Sequence of chain 1.B:
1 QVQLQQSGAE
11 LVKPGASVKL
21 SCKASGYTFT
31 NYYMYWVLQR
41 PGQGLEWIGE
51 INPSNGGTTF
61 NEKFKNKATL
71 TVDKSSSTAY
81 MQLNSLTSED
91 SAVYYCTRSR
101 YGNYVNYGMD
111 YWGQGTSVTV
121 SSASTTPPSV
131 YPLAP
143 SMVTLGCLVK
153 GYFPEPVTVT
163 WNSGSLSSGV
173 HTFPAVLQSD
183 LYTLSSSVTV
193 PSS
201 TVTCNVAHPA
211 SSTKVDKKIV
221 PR

Binding-site contacts:
Ligand atom CG contacts residue ARG99 of chain 1.C at 3.4 Å.
Ligand atom CA contacts residue TYR98 of chain 1.C at 3.3 Å (hydrophobic).
Ligand atom NE contacts residue GLU50 of chain 1.B at 2.7 Å (salt-bridge).
Ligand atom CB contacts residue TYR33 of chain 1.B at 3.6 Å (hydrophobic).
Ligand atom N contacts residue TYR98 of chain 1.C at 3.0 Å (h-bond).
Ligand atom CZ contacts residue GLU50 of chain 1.B at 3.4 Å.
Ligand atom CG contacts residue TYR100 of chain 1.C at 3.5 Å (hydrophobic).
Ligand atom CB contacts residue TYR101 of chain 1.B at 3.5 Å (hydrophobic).
Ligand atom NE contacts residue TYR100 of chain 1.C at 3.6 Å (h-bond).
Ligand atom O contacts residue TYR101 of chain 1.B at 2.5 Å (h-bond).
Ligand atom N contacts residue SER54 of chain 1.B at 3.1 Å (h-bond).
Ligand atom CA contacts residue TYR101 of chain 1.B at 3.5 Å (hydrophobic).
Ligand atom C contacts residue TYR101 of chain 1.B at 3.5 Å (hydrophobic).
Ligand atom OD2 contacts residue ARG99 of chain 1.C at 3.3 Å.
Ligand atom NH1 contacts residue TYR100 of chain 1.C at 3.4 Å.
Ligand atom C contacts residue TYR101 of chain 1.B at 3.3 Å (hydrophobic).
Ligand atom O contacts residue TYR104 of chain 1.B at 3.4 Å (h-bond).
Ligand atom CZ contacts residue TYR100 of chain 1.C at 3.5 Å (hydrophobic).
Ligand atom O contacts residue TYR33 of chain 1.B at 2.6 Å (h-bond).
Ligand atom N contacts residue TYR104 of chain 1.B at 2.8 Å (h-bond).
Ligand atom CA contacts residue TYR98 of chain 1.C at 3.5 Å (hydrophobic).
Ligand atom O contacts residue ARG99 of chain 1.C at 2.5 Å (salt-bridge).
Ligand atom NH1 contacts residue GLU50 of chain 1.B at 3.3 Å (salt-bridge).
Ligand atom C contacts residue THR30 of chain 1.B at 3.4 Å.
Ligand atom O contacts residue THR30 of chain 1.B at 3.5 Å (h-bond).
Ligand atom CA contacts residue TYR104 of chain 1.B at 3.4 Å (hydrophobic).
Ligand atom CD contacts residue TYR33 of chain 1.B at 3.6 Å (hydrophobic).
Ligand atom N contacts residue TYR101 of chain 1.B at 3.2 Å (h-bond).
Ligand atom C contacts residue TYR98 of chain 1.C at 3.6 Å (hydrophobic).
Ligand atom OD1 contacts residue ARG99 of chain 1.C at 3.2 Å.
Ligand atom CA contacts residue SER54 of chain 1.B at 3.6 Å.
Ligand atom O contacts residue VAL105 of chain 1.B at 3.4 Å.
Ligand atom CG contacts residue TYR38 of chain 1.C at 3.5 Å (hydrophobic).
Ligand atom CD contacts residue TYR31 of chain 1.C at 3.5 Å (hydrophobic).
Ligand atom CG contacts residue TYR33 of chain 1.B at 3.5 Å (hydrophobic).
Ligand atom N contacts residue THR30 of chain 1.B at 3.5 Å (h-bond).
Ligand atom N contacts residue TYR98 of chain 1.C at 3.2 Å (h-bond).
Ligand atom OD2 contacts residue TYR100 of chain 1.C at 3.0 Å (h-bond).
Ligand atom CG contacts residue ASN31 of chain 1.B at 3.4 Å.
Ligand atom C contacts residue TYR104 of chain 1.B at 3.5 Å (hydrophobic).

Sequence of chain 1.C:
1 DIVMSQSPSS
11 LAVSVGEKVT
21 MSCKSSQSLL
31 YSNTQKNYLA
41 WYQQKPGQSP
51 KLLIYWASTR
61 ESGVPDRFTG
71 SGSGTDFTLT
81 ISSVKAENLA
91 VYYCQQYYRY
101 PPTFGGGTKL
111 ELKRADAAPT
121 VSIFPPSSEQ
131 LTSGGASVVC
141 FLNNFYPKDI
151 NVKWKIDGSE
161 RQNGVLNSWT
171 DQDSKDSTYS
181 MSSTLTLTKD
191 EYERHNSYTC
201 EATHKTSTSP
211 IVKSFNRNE

A protein and the small-molecule ligand that binds it are described below.
Small molecule (SMILES): C[C@H](N)C(=O)N1CCC[C@H]1C(=O)N[C@@H](CC(=O)O)C(=O)N[C@H](C(=O)N[C@@H](CCCN=C(N)N)C(=O)N1CCC[C@H]1C(=O)N[C@@H](C)C(=O)N1CCC[C@H]1C(=O)NCC=O)[C@@H](C)O